Sequence of chain 1.C:
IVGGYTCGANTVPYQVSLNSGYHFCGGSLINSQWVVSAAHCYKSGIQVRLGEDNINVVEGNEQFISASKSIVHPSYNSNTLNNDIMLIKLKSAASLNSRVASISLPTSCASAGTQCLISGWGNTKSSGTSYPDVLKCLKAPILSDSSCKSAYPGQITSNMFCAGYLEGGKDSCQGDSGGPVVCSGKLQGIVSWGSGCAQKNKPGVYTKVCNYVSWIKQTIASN

Binding-site contacts:
Ligand atom CA contacts residue SER215 of chain 1.C at 3.4 Å.
Ligand atom O contacts residue TRP216 of chain 1.C at 3.5 Å.
Ligand atom CB contacts residue HIS63 of chain 1.C at 3.5 Å.
Ligand atom O contacts residue GLN178 of chain 1.C at 3.5 Å (h-bond).
Ligand atom CD contacts residue SER195 of chain 1.C at 3.6 Å.
Ligand atom N contacts residue GLY198 of chain 1.C at 3.5 Å (h-bond).
Ligand atom O contacts residue GLY198 of chain 1.C at 2.8 Å (h-bond).
Ligand atom NZ contacts residue GLY227 of chain 1.C at 3.6 Å.
Ligand atom OG contacts residue GLY219 of chain 1.C at 2.8 Å (h-bond).
Ligand atom ND2 contacts residue THR152 of chain 1.C at 2.8 Å (h-bond).
Ligand atom O contacts residue ASP199 of chain 1.C at 3.5 Å (salt-bridge).
Ligand atom CB contacts residue GLY219 of chain 1.C at 3.3 Å.
Ligand atom O contacts residue PHE47 of chain 1.C at 3.4 Å.
Ligand atom NZ contacts residue SER195 of chain 1.C at 3.0 Å (h-bond).
Ligand atom C contacts residue SER218 of chain 1.C at 3.6 Å.
Ligand atom CB contacts residue THR152 of chain 1.C at 3.5 Å.
Ligand atom CA contacts residue SER200 of chain 1.C at 3.0 Å.
Ligand atom N contacts residue SER200 of chain 1.C at 3.1 Å (h-bond).
Ligand atom C contacts residue SER200 of chain 1.C at 2.7 Å.
Ligand atom O contacts residue GLY217 of chain 1.C at 3.4 Å (h-bond).
Ligand atom CD1 contacts residue TYR154 of chain 1.C at 3.0 Å (hydrophobic).
Ligand atom NZ contacts residue ASP194 of chain 1.C at 3.3 Å (salt-bridge).
Ligand atom SG contacts residue GLN197 of chain 1.C at 3.5 Å (h-bond).
Ligand atom CD2 contacts residue TYR154 of chain 1.C at 3.5 Å (hydrophobic).
Ligand atom O contacts residue GLN197 of chain 1.C at 3.4 Å.
Ligand atom N contacts residue SER200 of chain 1.C at 2.9 Å (h-bond).
Ligand atom CG contacts residue THR152 of chain 1.C at 3.6 Å.
Ligand atom CE contacts residue SER195 of chain 1.C at 3.4 Å.
Ligand atom N contacts residue SER215 of chain 1.C at 3.2 Å (h-bond).
Ligand atom CB contacts residue SER200 of chain 1.C at 3.3 Å.
Ligand atom O contacts residue GLN197 of chain 1.C at 3.2 Å (h-bond).
Ligand atom O contacts residue GLN197 of chain 1.C at 3.6 Å.
Ligand atom O contacts residue SER200 of chain 1.C at 2.8 Å (h-bond).
Ligand atom ND2 contacts residue GLY151 of chain 1.C at 3.2 Å.
Ligand atom O contacts residue SER218 of chain 1.C at 3.3 Å (h-bond).
Ligand atom CG1 contacts residue PHE47 of chain 1.C at 3.6 Å (hydrophobic).
Ligand atom N contacts residue PHE47 of chain 1.C at 3.1 Å (h-bond).
Ligand atom CB contacts residue CYS196 of chain 1.C at 3.6 Å (hydrophobic).
Ligand atom N contacts residue TYR45 of chain 1.C at 3.3 Å (h-bond).
Ligand atom O contacts residue GLN197 of chain 1.C at 3.5 Å.

A small-molecule ligand and the protein it binds are described below.
Small molecule (SMILES): CCC[C@@H]1NC(=O)[C@H](CCCN=C(N)N)NC(=O)[C@@H]2CSSC[C@@H]3NC(=O)[C@H]([C@@H](C)CC)NC(=O)[C@@H]4CSSC[C@H](NC(=O)[C@H](C(C)C)NC(=O)CNC(=O)CNC(=O)[C@H](CC(=O)O)NC(=O)[C@H](CO)NC(=O)CNC(=O)[C@H](CO)NC(=O)CNC(=O)[C@H](CSSC[C@H](NC(=O)[C@H](CC(=O)O)NC(=O)[C@H](CO)NC(=O)[C@H](CC(=O)O)NC1=O)C(=O)N1CCC[C@H]1C(=O)NCC(=O)N[C@@H](C)C(=O)N4)NC(=O)[C@H](Cc1ccc(O)cc1)NC(=O)CNC(=O)[C@H](CC(N)=O)NC(=O)CNC(=O)[C@H](CCCN=C(N)N)NC3=O)C(=O)N1CCC[C@H]1C(=O)N[C@@H](CCCCN)C(=O)N[C@@H]([C@@H](C)CC)C(=O)N[C@@H](CC(C)C)C(=O)N[C@@H](CCCCN)C(=O)N[C@@H](CCCCN)C(=O)N2